Binding-site contacts:
Ligand atom CL2 contacts residue PRO213 of chain 1.A at 3.4 Å.
Ligand atom OAC contacts residue THR85 of chain 1.A at 3.6 Å (h-bond).
Ligand atom OAC contacts residue THR81 of chain 1.A at 2.6 Å (h-bond).
Ligand atom OAA contacts residue THR81 of chain 1.A at 3.5 Å (h-bond).
Ligand atom CAL contacts residue PLP1 of chain 1.F at 3.7 Å.
Ligand atom CAK contacts residue SER268 of chain 1.A at 3.5 Å.
Ligand atom CAR contacts residue PLP1 of chain 1.F at 3.8 Å.
Ligand atom CAT contacts residue SER268 of chain 1.A at 3.8 Å.
Ligand atom CAF contacts residue TYR155 of chain 1.A at 3.4 Å (hydrophobic).
Ligand atom CAU contacts residue LYS54 of chain 1.A at 3.7 Å.
Ligand atom OAA contacts residue THR85 of chain 1.A at 2.8 Å (h-bond).
Ligand atom OAC contacts residue GLN154 of chain 1.A at 3.0 Å (h-bond).
Ligand atom CL2 contacts residue GLU212 of chain 1.A at 3.4 Å.
Ligand atom CAJ contacts residue GLY185 of chain 1.A at 3.8 Å.
Ligand atom CAF contacts residue THR188 of chain 1.A at 3.8 Å.
Ligand atom NAN contacts residue PLP1 of chain 1.F at 3.5 Å.
Ligand atom CAI contacts residue PLP1 of chain 1.F at 3.8 Å.
Ligand atom CAP contacts residue PLP1 of chain 1.F at 3.6 Å.
Ligand atom CAU contacts residue SER82 of chain 1.A at 3.4 Å.
Ligand atom CAO contacts residue THR85 of chain 1.A at 3.5 Å.
Ligand atom OAA contacts residue ASN84 of chain 1.A at 3.1 Å (h-bond).
Ligand atom OAB contacts residue GLY187 of chain 1.A at 3.2 Å.
Ligand atom OAA contacts residue SER82 of chain 1.A at 3.8 Å.
Ligand atom CAO contacts residue GLN154 of chain 1.A at 3.8 Å.
Ligand atom NAM contacts residue PLP1 of chain 1.F at 3.5 Å.
Ligand atom CAG contacts residue GLY187 of chain 1.A at 3.8 Å.
Ligand atom OAB contacts residue PLP1 of chain 1.F at 3.7 Å.
Ligand atom CAL contacts residue SER82 of chain 1.A at 3.2 Å.
Ligand atom CAL contacts residue LYS54 of chain 1.A at 3.5 Å.
Ligand atom CL2 contacts residue ALA211 of chain 1.A at 3.7 Å.
Ligand atom CAO contacts residue SER82 of chain 1.A at 3.4 Å.
Ligand atom OAA contacts residue LYS54 of chain 1.A at 3.8 Å.
Ligand atom CAO contacts residue THR81 of chain 1.A at 3.5 Å.
Ligand atom CAH contacts residue GLN154 of chain 1.A at 3.7 Å.
Ligand atom CAJ contacts residue ALA211 of chain 1.A at 3.6 Å (hydrophobic).
Ligand atom OAC contacts residue SER82 of chain 1.A at 3.1 Å (h-bond).
Ligand atom CL2 contacts residue ALA271 of chain 1.A at 3.3 Å.
Ligand atom CAR contacts residue SER268 of chain 1.A at 3.8 Å.
Ligand atom CAH contacts residue TYR155 of chain 1.A at 3.5 Å (hydrophobic).
Ligand atom CAQ contacts residue PLP1 of chain 1.F at 3.6 Å.

Sequence of chain 1.A:
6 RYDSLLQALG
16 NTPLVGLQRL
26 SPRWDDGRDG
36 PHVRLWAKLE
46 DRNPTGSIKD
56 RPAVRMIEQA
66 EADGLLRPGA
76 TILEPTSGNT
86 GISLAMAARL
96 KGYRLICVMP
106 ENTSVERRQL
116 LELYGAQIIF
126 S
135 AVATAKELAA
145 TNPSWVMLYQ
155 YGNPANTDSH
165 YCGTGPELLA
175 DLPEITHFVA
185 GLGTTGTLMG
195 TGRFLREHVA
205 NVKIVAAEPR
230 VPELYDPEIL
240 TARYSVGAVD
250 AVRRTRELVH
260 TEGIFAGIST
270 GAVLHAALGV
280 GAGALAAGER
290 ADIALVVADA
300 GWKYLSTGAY

The protein below binds the small molecule below.
Small molecule (SMILES): O=C(Nc1cccc(C(=O)O)c1)Nc1ccc(Cl)c(Cl)c1